Sequence of chain 1.A:
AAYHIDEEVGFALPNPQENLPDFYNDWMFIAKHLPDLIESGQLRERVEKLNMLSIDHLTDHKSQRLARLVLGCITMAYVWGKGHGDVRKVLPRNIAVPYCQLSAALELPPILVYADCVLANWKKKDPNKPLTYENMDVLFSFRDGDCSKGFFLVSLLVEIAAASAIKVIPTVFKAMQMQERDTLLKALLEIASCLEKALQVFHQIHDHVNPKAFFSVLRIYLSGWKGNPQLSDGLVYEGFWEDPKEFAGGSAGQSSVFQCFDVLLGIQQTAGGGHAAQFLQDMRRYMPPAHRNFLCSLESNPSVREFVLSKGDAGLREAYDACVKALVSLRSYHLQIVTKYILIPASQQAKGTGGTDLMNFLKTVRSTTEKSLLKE

Binding-site contacts:
Ligand atom CG contacts residue ARG107 of chain 1.A at 3.7 Å.
Ligand atom CAG contacts residue MET66 of chain 1.A at 3.4 Å (hydrophobic).
Ligand atom CB contacts residue ARG107 of chain 1.A at 4.2 Å.
Ligand atom OD1 contacts residue MET66 of chain 1.A at 3.9 Å.
Ligand atom O contacts residue ARG107 of chain 1.A at 4.1 Å.
Ligand atom CD2 contacts residue MET66 of chain 1.A at 4.2 Å (hydrophobic).
Ligand atom CAG contacts residue ASN108 of chain 1.A at 4.3 Å.
Ligand atom CA contacts residue ARG107 of chain 1.A at 4.0 Å.
Ligand atom OD1 contacts residue ARG107 of chain 1.A at 2.7 Å (salt-bridge).
Ligand atom CAJ contacts residue ASN108 of chain 1.A at 3.1 Å.
Ligand atom CAH contacts residue ASN65 of chain 1.A at 4.2 Å.
Ligand atom CD2 contacts residue ASN108 of chain 1.A at 4.0 Å.
Ligand atom C contacts residue ARG107 of chain 1.A at 4.4 Å.
Ligand atom OAB contacts residue MET66 of chain 1.A at 3.4 Å.
Ligand atom CAI contacts residue MET66 of chain 1.A at 4.1 Å (hydrophobic).
Ligand atom CAO contacts residue MET66 of chain 1.A at 4.4 Å (hydrophobic).
Ligand atom OD1 contacts residue ASN108 of chain 1.A at 4.4 Å.
Ligand atom CAF contacts residue MET66 of chain 1.A at 4.3 Å (hydrophobic).
Ligand atom CAH contacts residue MET66 of chain 1.A at 3.6 Å (hydrophobic).
Ligand atom CAJ contacts residue MET66 of chain 1.A at 4.1 Å (hydrophobic).
Ligand atom CAG contacts residue ASN65 of chain 1.A at 4.0 Å.
Ligand atom CAH contacts residue ASN108 of chain 1.A at 3.2 Å.

This protein binds this small molecule.
Small molecule (SMILES): N[C@@H](CC(=O)c1ccccc1NC=O)C(=O)O